The small molecule below binds the protein below.
Small molecule (SMILES): CC1=C(c2cccc(O)c2)[C@H](c2ccc(OCCN3CC(CF)C3)cc2)Oc2ccc(O)cc21

Binding-site contacts:
Ligand atom C22 contacts residue ASP78 of chain 1.B at 3.4 Å.
Ligand atom C12 contacts residue ALA77 of chain 1.B at 3.9 Å (hydrophobic).
Ligand atom C1 contacts residue LEU155 of chain 1.B at 3.6 Å (hydrophobic).
Ligand atom C17 contacts residue ALA77 of chain 1.B at 3.6 Å (hydrophobic).
Ligand atom C32 contacts residue ILE151 of chain 1.B at 3.9 Å (hydrophobic).
Ligand atom N23 contacts residue ASP78 of chain 1.B at 3.3 Å (salt-bridge).
Ligand atom C33 contacts residue MET148 of chain 1.B at 3.9 Å (hydrophobic).
Ligand atom C24 contacts residue ASP78 of chain 1.B at 3.0 Å.
Ligand atom C10 contacts residue LEU114 of chain 1.B at 3.5 Å (hydrophobic).
Ligand atom O13 contacts residue ARG121 of chain 1.B at 3.5 Å (salt-bridge).
Ligand atom C31 contacts residue LEU252 of chain 1.B at 3.5 Å (hydrophobic).
Ligand atom C26 contacts residue TRP110 of chain 1.B at 3.9 Å (hydrophobic).
Ligand atom C31 contacts residue GLY248 of chain 1.B at 3.6 Å.
Ligand atom C33 contacts residue ILE151 of chain 1.B at 3.9 Å (hydrophobic).
Ligand atom C18 contacts residue LEU252 of chain 1.B at 3.9 Å (hydrophobic).
Ligand atom C12 contacts residue PHE131 of chain 1.B at 3.8 Å (hydrophobic).
Ligand atom C16 contacts residue ALA77 of chain 1.B at 3.2 Å (hydrophobic).
Ligand atom C10 contacts residue GLU80 of chain 1.B at 3.8 Å.
Ligand atom C33 contacts residue HIS251 of chain 1.B at 3.8 Å.
Ligand atom O13 contacts residue LEU114 of chain 1.B at 3.2 Å (h-bond).
Ligand atom C1 contacts residue PHE131 of chain 1.B at 3.9 Å (hydrophobic).
Ligand atom C15 contacts residue ALA77 of chain 1.B at 3.5 Å (hydrophobic).
Ligand atom C15 contacts residue LEU114 of chain 1.B at 3.9 Å (hydrophobic).
Ligand atom C9 contacts residue LEU114 of chain 1.B at 3.6 Å (hydrophobic).
Ligand atom C12 contacts residue LEU73 of chain 1.B at 3.8 Å (hydrophobic).
Ligand atom C8 contacts residue PHE131 of chain 1.B at 3.5 Å (hydrophobic).
Ligand atom O6 contacts residue LEU73 of chain 1.B at 3.3 Å.
Ligand atom C2 contacts residue PHE131 of chain 1.B at 3.7 Å (hydrophobic).
Ligand atom C30 contacts residue LEU252 of chain 1.B at 3.7 Å (hydrophobic).
Ligand atom C22 contacts residue THR74 of chain 1.B at 3.9 Å.
Ligand atom O13 contacts residue GLU80 of chain 1.B at 2.8 Å (salt-bridge).
Ligand atom O6 contacts residue PHE131 of chain 1.B at 3.8 Å.
Ligand atom O35 contacts residue HIS251 of chain 1.B at 3.3 Å (h-bond).
Ligand atom C1 contacts residue LEU118 of chain 1.B at 3.3 Å (hydrophobic).
Ligand atom C32 contacts residue LEU252 of chain 1.B at 3.9 Å (hydrophobic).
Ligand atom C11 contacts residue LEU114 of chain 1.B at 3.8 Å (hydrophobic).
Ligand atom C9 contacts residue LEU118 of chain 1.B at 3.8 Å (hydrophobic).
Ligand atom C7 contacts residue PHE131 of chain 1.B at 3.6 Å (hydrophobic).
Ligand atom O35 contacts residue MET148 of chain 1.B at 3.2 Å.
Ligand atom C32 contacts residue HIS251 of chain 1.B at 3.5 Å.

Sequence of chain 1.B:
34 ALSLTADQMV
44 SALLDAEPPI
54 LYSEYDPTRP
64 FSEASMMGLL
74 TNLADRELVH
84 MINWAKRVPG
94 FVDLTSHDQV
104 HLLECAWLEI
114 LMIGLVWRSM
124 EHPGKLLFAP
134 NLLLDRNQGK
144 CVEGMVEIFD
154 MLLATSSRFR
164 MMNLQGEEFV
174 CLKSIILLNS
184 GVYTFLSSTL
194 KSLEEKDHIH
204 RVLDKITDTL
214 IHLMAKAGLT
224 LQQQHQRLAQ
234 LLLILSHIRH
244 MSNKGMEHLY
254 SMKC